Binding-site contacts:
Ligand atom C2 contacts residue ASP186 of chain 1.A at 3.5 Å.
Ligand atom P contacts residue GLY89 of chain 1.A at 3.5 Å.
Ligand atom CA contacts residue LYS211 of chain 1.A at 3.8 Å.
Ligand atom CG contacts residue TYR114 of chain 1.A at 3.6 Å (hydrophobic).
Ligand atom C contacts residue THR355 of chain 1.A at 3.2 Å.
Ligand atom C6 contacts residue ASP186 of chain 1.A at 3.6 Å.
Ligand atom O2 contacts residue ARG375 of chain 1.A at 3.0 Å (salt-bridge).
Ligand atom C5 contacts residue SER208 of chain 1.A at 3.7 Å.
Ligand atom CB contacts residue TYR114 of chain 1.A at 3.0 Å (hydrophobic).
Ligand atom C2A contacts residue ASP186 of chain 1.A at 3.5 Å.
Ligand atom P contacts residue SER208 of chain 1.A at 3.5 Å.
Ligand atom CB contacts residue LYS211 of chain 1.A at 3.8 Å.
Ligand atom O1 contacts residue VAL339 of chain 1.A at 3.7 Å.
Ligand atom O1 contacts residue ARG375 of chain 1.A at 3.3 Å (salt-bridge).
Ligand atom O1 contacts residue SER340 of chain 1.A at 3.1 Å (h-bond).
Ligand atom C5 contacts residue TYR114 of chain 1.A at 3.5 Å (hydrophobic).
Ligand atom CG contacts residue THR355 of chain 1.A at 3.6 Å.
Ligand atom N contacts residue LYS211 of chain 1.A at 3.3 Å.
Ligand atom N contacts residue TYR114 of chain 1.A at 3.2 Å.
Ligand atom C2A contacts residue THR188 of chain 1.A at 3.7 Å.
Ligand atom OP3 contacts residue SER208 of chain 1.A at 2.9 Å (h-bond).
Ligand atom O2 contacts residue LEU341 of chain 1.A at 3.0 Å.
Ligand atom OP1 contacts residue SER88 of chain 1.A at 3.4 Å.
Ligand atom OP1 contacts residue GLY89 of chain 1.A at 3.2 Å (h-bond).
Ligand atom C6 contacts residue TYR114 of chain 1.A at 3.7 Å (hydrophobic).
Ligand atom O1 contacts residue THR355 of chain 1.A at 2.7 Å (h-bond).
Ligand atom C6 contacts residue ILE93 of chain 1.A at 3.8 Å (hydrophobic).
Ligand atom C5A contacts residue TYR114 of chain 1.A at 3.3 Å (hydrophobic).
Ligand atom OP4 contacts residue SER208 of chain 1.A at 2.9 Å (h-bond).
Ligand atom SD contacts residue VAL339 of chain 1.A at 3.5 Å.
Ligand atom C4A contacts residue LYS211 of chain 1.A at 3.2 Å.
Ligand atom CG contacts residue VAL339 of chain 1.A at 3.4 Å (hydrophobic).
Ligand atom OP1 contacts residue MET90 of chain 1.A at 2.8 Å (h-bond).
Ligand atom OP4 contacts residue GLY89 of chain 1.A at 3.5 Å.
Ligand atom N1 contacts residue ASP186 of chain 1.A at 2.6 Å (salt-bridge).
Ligand atom C4A contacts residue TYR114 of chain 1.A at 3.5 Å (hydrophobic).
Ligand atom CA contacts residue TYR114 of chain 1.A at 3.2 Å (hydrophobic).
Ligand atom OP3 contacts residue THR210 of chain 1.A at 2.8 Å (h-bond).
Ligand atom OP3 contacts residue GLY89 of chain 1.A at 2.8 Å (h-bond).
Ligand atom SD contacts residue TYR114 of chain 1.A at 3.8 Å.

A small-molecule ligand and the protein it binds are described below.
Small molecule (SMILES): CSC/C=C(/NCc1c(COP(=O)(O)O)cnc(C)c1O)C(=O)O

Sequence of chain 1.A:
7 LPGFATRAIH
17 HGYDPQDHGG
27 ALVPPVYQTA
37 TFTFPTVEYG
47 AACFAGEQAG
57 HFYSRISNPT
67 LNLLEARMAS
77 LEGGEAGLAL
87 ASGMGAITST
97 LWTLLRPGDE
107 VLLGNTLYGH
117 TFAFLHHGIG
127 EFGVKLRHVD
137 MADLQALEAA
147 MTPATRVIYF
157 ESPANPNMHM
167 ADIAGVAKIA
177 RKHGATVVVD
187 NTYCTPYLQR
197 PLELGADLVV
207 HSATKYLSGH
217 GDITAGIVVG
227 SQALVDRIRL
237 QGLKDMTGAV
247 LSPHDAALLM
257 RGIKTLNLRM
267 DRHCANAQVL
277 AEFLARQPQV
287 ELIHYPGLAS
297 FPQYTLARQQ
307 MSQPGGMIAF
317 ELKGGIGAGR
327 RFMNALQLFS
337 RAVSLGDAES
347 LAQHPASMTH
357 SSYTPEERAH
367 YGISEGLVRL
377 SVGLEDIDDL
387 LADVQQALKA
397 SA

Sequence of chain 1.B:
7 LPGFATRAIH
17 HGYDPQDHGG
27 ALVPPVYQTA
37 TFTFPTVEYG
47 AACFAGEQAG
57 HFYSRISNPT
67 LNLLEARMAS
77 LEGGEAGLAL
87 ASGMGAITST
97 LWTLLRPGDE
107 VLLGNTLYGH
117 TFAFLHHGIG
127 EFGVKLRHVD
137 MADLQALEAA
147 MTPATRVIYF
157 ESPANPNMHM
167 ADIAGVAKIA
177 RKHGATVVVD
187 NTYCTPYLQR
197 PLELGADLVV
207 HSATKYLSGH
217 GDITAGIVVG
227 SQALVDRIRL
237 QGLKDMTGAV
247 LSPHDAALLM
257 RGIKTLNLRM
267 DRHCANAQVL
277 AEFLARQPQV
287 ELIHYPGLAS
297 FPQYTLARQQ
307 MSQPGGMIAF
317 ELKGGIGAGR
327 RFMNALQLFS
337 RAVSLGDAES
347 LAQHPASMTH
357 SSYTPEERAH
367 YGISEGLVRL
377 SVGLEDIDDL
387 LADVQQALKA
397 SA